The protein below binds the small molecule below.
Small molecule (SMILES): O=c1ccn([C@@H]2O[C@H](CO)[C@@H](O)[C@H]2O)c(=O)[nH]1

Sequence of chain 1.D:
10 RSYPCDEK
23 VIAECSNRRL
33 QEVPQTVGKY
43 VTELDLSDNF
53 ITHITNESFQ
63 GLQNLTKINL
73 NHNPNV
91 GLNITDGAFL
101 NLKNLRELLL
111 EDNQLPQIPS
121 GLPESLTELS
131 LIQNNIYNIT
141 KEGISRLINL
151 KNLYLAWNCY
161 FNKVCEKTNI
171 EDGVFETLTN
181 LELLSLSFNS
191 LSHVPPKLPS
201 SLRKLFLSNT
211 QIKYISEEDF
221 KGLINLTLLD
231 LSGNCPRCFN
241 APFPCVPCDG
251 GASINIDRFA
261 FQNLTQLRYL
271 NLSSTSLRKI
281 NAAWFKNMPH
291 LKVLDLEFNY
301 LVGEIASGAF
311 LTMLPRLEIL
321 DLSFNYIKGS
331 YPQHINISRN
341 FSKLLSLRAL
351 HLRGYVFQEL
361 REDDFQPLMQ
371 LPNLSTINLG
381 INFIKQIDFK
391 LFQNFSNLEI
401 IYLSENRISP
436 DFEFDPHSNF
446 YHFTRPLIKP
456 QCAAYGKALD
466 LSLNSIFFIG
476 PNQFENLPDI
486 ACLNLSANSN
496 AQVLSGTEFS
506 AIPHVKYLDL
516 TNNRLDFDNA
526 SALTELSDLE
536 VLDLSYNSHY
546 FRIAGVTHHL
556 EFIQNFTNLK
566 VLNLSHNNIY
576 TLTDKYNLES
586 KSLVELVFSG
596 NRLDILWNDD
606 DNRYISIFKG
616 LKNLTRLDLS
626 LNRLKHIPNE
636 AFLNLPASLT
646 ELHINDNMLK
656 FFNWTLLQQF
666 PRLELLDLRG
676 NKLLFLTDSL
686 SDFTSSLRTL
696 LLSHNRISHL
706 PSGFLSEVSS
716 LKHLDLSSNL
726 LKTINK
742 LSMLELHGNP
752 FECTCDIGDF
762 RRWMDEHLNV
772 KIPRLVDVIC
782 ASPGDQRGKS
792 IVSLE

Binding-site contacts:
Ligand atom O2' contacts residue ASP523 of chain 1.D at 3.0 Å (salt-bridge).
Ligand atom O2 contacts residue PHE383 of chain 1.C at 3.5 Å.
Ligand atom O4 contacts residue VAL498 of chain 1.D at 3.7 Å.
Ligand atom C6 contacts residue VAL356 of chain 1.C at 3.8 Å (hydrophobic).
Ligand atom N3 contacts residue PHE383 of chain 1.C at 3.4 Å.
Ligand atom C5 contacts residue PHE383 of chain 1.C at 3.7 Å (hydrophobic).
Ligand atom O2' contacts residue GLY329 of chain 1.C at 3.4 Å (h-bond).
Ligand atom O5' contacts residue VAL551 of chain 1.D at 3.0 Å.
Ligand atom O5' contacts residue GLY550 of chain 1.D at 3.5 Å (h-bond).
Ligand atom C4 contacts residue ASP521 of chain 1.D at 3.6 Å.
Ligand atom C5' contacts residue THR552 of chain 1.D at 3.6 Å.
Ligand atom O4' contacts residue VAL356 of chain 1.C at 3.5 Å.
Ligand atom C5 contacts residue TYR331 of chain 1.C at 3.7 Å (hydrophobic).
Ligand atom C3' contacts residue ASP523 of chain 1.D at 3.9 Å.
Ligand atom C1' contacts residue VAL356 of chain 1.C at 3.9 Å (hydrophobic).
Ligand atom O4 contacts residue ARG407 of chain 1.C at 2.9 Å (salt-bridge).
Ligand atom C2 contacts residue PHE383 of chain 1.C at 3.4 Å (hydrophobic).
Ligand atom O2 contacts residue ASP521 of chain 1.D at 3.6 Å.
Ligand atom O3' contacts residue LYS328 of chain 1.C at 3.5 Å.
Ligand atom O3' contacts residue GLY329 of chain 1.C at 3.0 Å (h-bond).
Ligand atom N1 contacts residue PHE383 of chain 1.C at 3.8 Å.
Ligand atom N3 contacts residue ASP521 of chain 1.D at 2.8 Å (salt-bridge).
Ligand atom O4 contacts residue ASP521 of chain 1.D at 3.6 Å (salt-bridge).
Ligand atom N1 contacts residue ASP523 of chain 1.D at 3.7 Å.
Ligand atom O5' contacts residue THR552 of chain 1.D at 3.1 Å (h-bond).
Ligand atom O4' contacts residue PHE383 of chain 1.C at 3.7 Å.
Ligand atom C2 contacts residue ASP521 of chain 1.D at 3.7 Å.
Ligand atom O2 contacts residue THR552 of chain 1.D at 3.8 Å.
Ligand atom C5' contacts residue PHE383 of chain 1.C at 3.9 Å (hydrophobic).
Ligand atom O5' contacts residue TYR326 of chain 1.C at 3.7 Å.
Ligand atom C2 contacts residue ASP523 of chain 1.D at 3.5 Å.
Ligand atom C3' contacts residue THR552 of chain 1.D at 3.9 Å.
Ligand atom C2' contacts residue ASP523 of chain 1.D at 3.1 Å.
Ligand atom O4 contacts residue PHE383 of chain 1.C at 3.5 Å.
Ligand atom C4 contacts residue PHE383 of chain 1.C at 3.5 Å (hydrophobic).
Ligand atom C6 contacts residue PHE383 of chain 1.C at 3.8 Å (hydrophobic).
Ligand atom N3 contacts residue VAL498 of chain 1.D at 3.9 Å.
Ligand atom O2 contacts residue ASP523 of chain 1.D at 3.5 Å.
Ligand atom C4' contacts residue TYR326 of chain 1.C at 3.9 Å (hydrophobic).
Ligand atom O3' contacts residue TYR326 of chain 1.C at 3.4 Å.

Sequence of chain 1.C:
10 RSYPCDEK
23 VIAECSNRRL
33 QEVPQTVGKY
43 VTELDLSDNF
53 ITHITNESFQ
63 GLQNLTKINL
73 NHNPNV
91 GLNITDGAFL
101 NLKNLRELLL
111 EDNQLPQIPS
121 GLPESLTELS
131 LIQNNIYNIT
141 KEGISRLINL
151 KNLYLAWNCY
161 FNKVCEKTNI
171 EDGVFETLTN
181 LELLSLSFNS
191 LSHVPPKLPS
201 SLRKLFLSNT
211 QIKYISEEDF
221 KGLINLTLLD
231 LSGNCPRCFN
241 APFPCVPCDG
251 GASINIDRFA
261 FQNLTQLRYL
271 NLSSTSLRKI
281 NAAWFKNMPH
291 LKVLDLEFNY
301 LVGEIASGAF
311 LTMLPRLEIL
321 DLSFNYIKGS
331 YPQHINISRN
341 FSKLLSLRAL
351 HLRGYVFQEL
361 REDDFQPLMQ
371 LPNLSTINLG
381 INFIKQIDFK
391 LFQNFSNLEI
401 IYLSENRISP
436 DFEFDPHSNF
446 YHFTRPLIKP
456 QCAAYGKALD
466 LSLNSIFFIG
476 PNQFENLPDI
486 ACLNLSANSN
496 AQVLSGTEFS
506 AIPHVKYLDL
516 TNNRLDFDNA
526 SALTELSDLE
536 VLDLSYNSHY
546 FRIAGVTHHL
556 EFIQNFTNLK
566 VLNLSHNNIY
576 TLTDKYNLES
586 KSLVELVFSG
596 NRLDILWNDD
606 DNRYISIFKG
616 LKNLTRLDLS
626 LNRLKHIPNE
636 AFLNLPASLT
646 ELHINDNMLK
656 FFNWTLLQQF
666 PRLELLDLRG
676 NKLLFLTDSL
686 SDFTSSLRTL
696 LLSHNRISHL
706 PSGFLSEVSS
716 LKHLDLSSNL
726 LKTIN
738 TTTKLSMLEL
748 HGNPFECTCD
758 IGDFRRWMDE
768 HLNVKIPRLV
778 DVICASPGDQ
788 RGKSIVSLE